The small molecule below binds the protein below.
Small molecule (SMILES): Nc1nc2c(ncn2[C@@H]2O[C@H](COP(=O)(O)O[C@H]3[C@@H](O)[C@H](n4ccc(=O)[nH]c4=O)O[C@@H]3COP(=O)(O)O)[C@H]3OP(=O)(O)O[C@H]32)c(=O)[nH]1

Binding-site contacts:
Ligand atom C11 contacts residue ARG353 of chain 1.A at 3.7 Å.
Ligand atom O12 contacts residue HIS351 of chain 1.A at 3.5 Å.
Ligand atom C6 contacts residue ILE319 of chain 1.A at 3.1 Å (hydrophobic).
Ligand atom N5 contacts residue ARG353 of chain 1.A at 2.9 Å (salt-bridge).
Ligand atom N6 contacts residue HIS351 of chain 1.A at 3.3 Å.
Ligand atom N6 contacts residue ASP321 of chain 1.A at 3.1 Å (salt-bridge).
Ligand atom N3 contacts residue HIS447 of chain 1.A at 3.4 Å.
Ligand atom C8 contacts residue ILE319 of chain 1.A at 3.2 Å (hydrophobic).
Ligand atom C5 contacts residue ILE319 of chain 1.A at 3.3 Å (hydrophobic).
Ligand atom O15 contacts residue HIS447 of chain 1.A at 2.6 Å (h-bond).
Ligand atom O15 contacts residue THR449 of chain 1.A at 3.5 Å.
Ligand atom C12 contacts residue HIS351 of chain 1.A at 3.4 Å.
Ligand atom O10 contacts residue ARG450 of chain 1.A at 3.5 Å (salt-bridge).
Ligand atom O9 contacts residue HIS447 of chain 1.A at 3.6 Å.
Ligand atom N2 contacts residue HIS351 of chain 1.A at 3.5 Å.
Ligand atom C10 contacts residue PHE448 of chain 1.A at 3.7 Å (hydrophobic).
Ligand atom C13 contacts residue ARG353 of chain 1.A at 3.7 Å.
Ligand atom N3 contacts residue ASP321 of chain 1.A at 2.7 Å (salt-bridge).
Ligand atom C17 contacts residue THR449 of chain 1.A at 3.5 Å.
Ligand atom C12 contacts residue ASP321 of chain 1.A at 3.3 Å.
Ligand atom C13 contacts residue PHE448 of chain 1.A at 3.6 Å (hydrophobic).
Ligand atom C14 contacts residue ARG450 of chain 1.A at 3.2 Å.
Ligand atom O17 contacts residue LEU452 of chain 1.A at 2.7 Å (h-bond).
Ligand atom O5 contacts residue VAL293 of chain 1.A at 3.1 Å.
Ligand atom N4 contacts residue PHE448 of chain 1.A at 3.6 Å (h-bond).
Ligand atom N1 contacts residue GLU318 of chain 1.A at 2.9 Å (salt-bridge).
Ligand atom N5 contacts residue LEU452 of chain 1.A at 3.7 Å.
Ligand atom O12 contacts residue LEU452 of chain 1.A at 3.4 Å.
Ligand atom N1 contacts residue ILE319 of chain 1.A at 3.4 Å.
Ligand atom O17 contacts residue PRO451 of chain 1.A at 3.2 Å.
Ligand atom C11 contacts residue HIS447 of chain 1.A at 3.6 Å.
Ligand atom N contacts residue ILE319 of chain 1.A at 3.1 Å.
Ligand atom C12 contacts residue HIS447 of chain 1.A at 3.4 Å.
Ligand atom C7 contacts residue ILE319 of chain 1.A at 3.4 Å (hydrophobic).
Ligand atom O10 contacts residue THR449 of chain 1.A at 3.4 Å.
Ligand atom C13 contacts residue LEU452 of chain 1.A at 3.4 Å (hydrophobic).
Ligand atom C1 contacts residue ILE319 of chain 1.A at 3.5 Å (hydrophobic).
Ligand atom N6 contacts residue HIS447 of chain 1.A at 3.3 Å (h-bond).
Ligand atom O9 contacts residue ARG353 of chain 1.A at 2.7 Å (salt-bridge).
Ligand atom N2 contacts residue HIS447 of chain 1.A at 3.6 Å.

Sequence of chain 1.A:
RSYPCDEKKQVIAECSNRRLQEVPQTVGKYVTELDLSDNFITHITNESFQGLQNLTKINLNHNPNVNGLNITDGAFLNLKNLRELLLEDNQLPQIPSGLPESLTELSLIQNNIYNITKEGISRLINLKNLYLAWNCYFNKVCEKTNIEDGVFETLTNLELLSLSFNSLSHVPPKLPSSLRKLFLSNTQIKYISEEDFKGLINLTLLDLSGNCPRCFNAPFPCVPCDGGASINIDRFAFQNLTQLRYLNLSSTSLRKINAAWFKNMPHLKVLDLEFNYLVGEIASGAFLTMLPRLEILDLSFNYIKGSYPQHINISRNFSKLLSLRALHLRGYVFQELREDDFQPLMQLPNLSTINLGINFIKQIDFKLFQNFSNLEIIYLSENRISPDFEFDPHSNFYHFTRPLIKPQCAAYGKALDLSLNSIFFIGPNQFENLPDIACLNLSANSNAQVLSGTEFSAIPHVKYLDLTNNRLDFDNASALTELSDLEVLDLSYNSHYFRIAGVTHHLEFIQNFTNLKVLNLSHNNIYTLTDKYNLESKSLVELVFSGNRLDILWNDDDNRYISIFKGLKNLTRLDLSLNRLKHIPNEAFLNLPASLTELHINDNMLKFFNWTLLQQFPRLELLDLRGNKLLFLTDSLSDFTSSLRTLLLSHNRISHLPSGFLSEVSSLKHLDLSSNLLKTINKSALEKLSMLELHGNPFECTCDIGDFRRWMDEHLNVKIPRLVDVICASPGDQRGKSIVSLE